Binding-site contacts:
Ligand atom OAW contacts residue GLY621 of chain 1.A at 4.4 Å.
Ligand atom CAV contacts residue HIS620 of chain 1.A at 3.9 Å.
Ligand atom C6 contacts residue LEU624 of chain 1.A at 4.4 Å (hydrophobic).
Ligand atom OAU contacts residue HIS620 of chain 1.A at 3.1 Å.
Ligand atom C4 contacts residue LEU624 of chain 1.A at 3.9 Å (hydrophobic).
Ligand atom CBB contacts residue MET615 of chain 1.A at 3.7 Å (hydrophobic).
Ligand atom CBI contacts residue LEU718 of chain 1.A at 3.6 Å (hydrophobic).
Ligand atom CAY contacts residue HIS620 of chain 1.A at 4.0 Å.
Ligand atom CAZ contacts residue HIS620 of chain 1.A at 3.9 Å.
Ligand atom C6 contacts residue GLY621 of chain 1.A at 4.1 Å.
Ligand atom CAY contacts residue TRP614 of chain 1.A at 4.1 Å (hydrophobic).
Ligand atom C5 contacts residue GLY621 of chain 1.A at 4.4 Å.
Ligand atom O4 contacts residue GLY623 of chain 1.A at 3.5 Å (h-bond).
Ligand atom O4 contacts residue GLY621 of chain 1.A at 3.8 Å.
Ligand atom O3 contacts residue LEU624 of chain 1.A at 3.9 Å.
Ligand atom CBA contacts residue HIS620 of chain 1.A at 4.3 Å.
Ligand atom CBD contacts residue MET615 of chain 1.A at 4.5 Å (hydrophobic).
Ligand atom CAT contacts residue HIS620 of chain 1.A at 4.1 Å.
Ligand atom CBI contacts residue LEU714 of chain 1.A at 4.2 Å (hydrophobic).
Ligand atom CAZ contacts residue GLY621 of chain 1.A at 4.5 Å.
Ligand atom CAY contacts residue GLY621 of chain 1.A at 3.9 Å.
Ligand atom CAZ contacts residue TRP614 of chain 1.A at 3.4 Å (hydrophobic).
Ligand atom C3 contacts residue LEU624 of chain 1.A at 4.4 Å (hydrophobic).
Ligand atom CBA contacts residue GLY621 of chain 1.A at 4.5 Å.
Ligand atom O4 contacts residue LEU624 of chain 1.A at 2.8 Å (h-bond).
Ligand atom CBD contacts residue ILE611 of chain 1.A at 4.1 Å (hydrophobic).
Ligand atom OAW contacts residue HIS620 of chain 1.A at 3.2 Å.
Ligand atom O4 contacts residue SER622 of chain 1.A at 4.2 Å.
Ligand atom O3 contacts residue GLY623 of chain 1.A at 4.1 Å.
Ligand atom CBG contacts residue ILE715 of chain 1.A at 4.1 Å (hydrophobic).

A small-molecule ligand and the protein it binds are described below.
Small molecule (SMILES): CCCCCCCCCCCCOC[C@H]1O[C@H](O[C@H]2O[C@H](CO)[C@@H](O)[C@H](O)[C@H]2O)[C@H](O)[C@@H](O)[C@@H]1O

Sequence of chain 1.A:
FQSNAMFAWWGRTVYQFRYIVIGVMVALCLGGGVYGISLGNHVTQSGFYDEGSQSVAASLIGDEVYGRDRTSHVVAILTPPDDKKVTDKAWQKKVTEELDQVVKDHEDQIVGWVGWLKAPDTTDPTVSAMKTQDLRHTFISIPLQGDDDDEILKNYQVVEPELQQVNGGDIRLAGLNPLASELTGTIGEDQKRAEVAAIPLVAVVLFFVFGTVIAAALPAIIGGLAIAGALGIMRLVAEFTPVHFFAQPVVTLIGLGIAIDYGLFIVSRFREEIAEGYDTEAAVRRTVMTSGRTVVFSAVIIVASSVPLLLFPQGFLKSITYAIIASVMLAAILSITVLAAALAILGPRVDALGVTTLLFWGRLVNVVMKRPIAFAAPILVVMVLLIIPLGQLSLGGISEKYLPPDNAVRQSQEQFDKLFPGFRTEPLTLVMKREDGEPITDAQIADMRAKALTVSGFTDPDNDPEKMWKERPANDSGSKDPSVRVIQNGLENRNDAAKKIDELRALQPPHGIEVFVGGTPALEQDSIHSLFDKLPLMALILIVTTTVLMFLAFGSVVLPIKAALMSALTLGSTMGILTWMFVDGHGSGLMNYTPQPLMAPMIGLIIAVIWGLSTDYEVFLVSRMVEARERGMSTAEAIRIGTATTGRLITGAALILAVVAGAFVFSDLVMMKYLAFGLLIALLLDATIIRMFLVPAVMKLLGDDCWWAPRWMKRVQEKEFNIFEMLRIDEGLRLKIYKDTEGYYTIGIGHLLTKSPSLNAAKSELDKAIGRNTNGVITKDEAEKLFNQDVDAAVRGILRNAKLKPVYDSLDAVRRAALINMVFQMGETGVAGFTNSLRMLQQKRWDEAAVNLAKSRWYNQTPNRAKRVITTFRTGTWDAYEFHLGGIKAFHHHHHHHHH